A small-molecule ligand and the protein it binds are described below.
Small molecule (SMILES): CC(=O)N[C@H]1[C@H](O[C@H]2[C@H](O)[C@@H](NC(C)=O)CO[C@@H]2CO)O[C@H](CO)[C@@H](O)[C@@H]1O

Sequence of chain 9.Q:
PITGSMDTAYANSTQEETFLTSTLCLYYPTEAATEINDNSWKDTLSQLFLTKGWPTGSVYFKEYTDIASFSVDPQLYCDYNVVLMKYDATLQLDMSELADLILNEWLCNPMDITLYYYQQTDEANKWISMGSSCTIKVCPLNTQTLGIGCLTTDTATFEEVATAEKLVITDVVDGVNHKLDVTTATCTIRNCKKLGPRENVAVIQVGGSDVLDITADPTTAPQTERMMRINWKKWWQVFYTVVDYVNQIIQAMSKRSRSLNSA

Binding-site contacts:
Ligand atom C3 contacts residue ASN19 of chain 9.Q at 4.4 Å.
Ligand atom C5 contacts residue ASN19 of chain 9.Q at 3.3 Å.
Ligand atom C8 contacts residue TYR17 of chain 9.Q at 4.3 Å (hydrophobic).
Ligand atom N2 contacts residue ASN19 of chain 9.Q at 4.1 Å.
Ligand atom O5 contacts residue ASN19 of chain 9.Q at 2.1 Å (h-bond).
Ligand atom O6 contacts residue ASN19 of chain 9.Q at 4.3 Å.
Ligand atom C4 contacts residue ASN19 of chain 9.Q at 4.5 Å.
Ligand atom C2 contacts residue ASN19 of chain 9.Q at 3.4 Å.
Ligand atom C1 contacts residue ASN19 of chain 9.Q at 1.9 Å.
Ligand atom C6 contacts residue ASN19 of chain 9.Q at 4.0 Å.